Binding-site contacts:
Ligand atom C1 contacts residue TYR254 of chain 1.B at 3.6 Å (hydrophobic).
Ligand atom O6 contacts residue GLN256 of chain 1.B at 4.0 Å.
Ligand atom O2 contacts residue ASP24 of chain 1.B at 3.0 Å.
Ligand atom O1 contacts residue ASP24 of chain 1.B at 3.6 Å.
Ligand atom O3 contacts residue ASP24 of chain 1.B at 4.3 Å.
Ligand atom O1 contacts residue GLU186 of chain 2.A at 4.2 Å.
Ligand atom C3 contacts residue ASP255 of chain 1.B at 3.8 Å.
Ligand atom C5 contacts residue TRP20 of chain 1.B at 4.1 Å (hydrophobic).
Ligand atom C4 contacts residue TRP20 of chain 1.B at 4.3 Å (hydrophobic).
Ligand atom O2 contacts residue TRP20 of chain 1.B at 3.2 Å.
Ligand atom C3 contacts residue TYR254 of chain 1.B at 4.0 Å (hydrophobic).
Ligand atom C1 contacts residue ASP24 of chain 1.B at 4.1 Å.
Ligand atom O1 contacts residue PRO187 of chain 2.A at 3.8 Å.
Ligand atom O4 contacts residue ASP257 of chain 1.B at 4.1 Å.
Ligand atom C1 contacts residue PRO187 of chain 2.A at 3.5 Å (hydrophobic).
Ligand atom O5 contacts residue TYR254 of chain 1.B at 4.0 Å.
Ligand atom C4 contacts residue LYS289 of chain 1.B at 3.9 Å.
Ligand atom O6 contacts residue LYS289 of chain 1.B at 4.1 Å.
Ligand atom O5 contacts residue TRP20 of chain 1.B at 4.2 Å.
Ligand atom C6 contacts residue GLN256 of chain 1.B at 3.6 Å.
Ligand atom C4 contacts residue ASP255 of chain 1.B at 3.8 Å.
Ligand atom O4 contacts residue LYS289 of chain 1.B at 3.7 Å.
Ligand atom C5 contacts residue ASP255 of chain 1.B at 4.3 Å.
Ligand atom O4 contacts residue ASP255 of chain 1.B at 2.8 Å (salt-bridge).
Ligand atom O6 contacts residue PRO291 of chain 1.B at 3.7 Å.
Ligand atom C4 contacts residue GLN256 of chain 1.B at 4.1 Å.
Ligand atom O3 contacts residue PRO25 of chain 1.B at 4.4 Å.
Ligand atom O3 contacts residue ASP255 of chain 1.B at 4.4 Å.
Ligand atom C6 contacts residue LYS289 of chain 1.B at 3.6 Å.
Ligand atom O4 contacts residue GLN256 of chain 1.B at 3.4 Å (h-bond).
Ligand atom C2 contacts residue TYR254 of chain 1.B at 4.0 Å (hydrophobic).
Ligand atom C6 contacts residue TRP20 of chain 1.B at 3.4 Å (hydrophobic).
Ligand atom C2 contacts residue TRP20 of chain 1.B at 4.4 Å (hydrophobic).
Ligand atom O1 contacts residue TYR254 of chain 1.B at 4.3 Å.
Ligand atom O6 contacts residue ARG292 of chain 1.B at 4.4 Å.
Ligand atom C5 contacts residue GLN256 of chain 1.B at 3.4 Å.
Ligand atom O6 contacts residue TRP20 of chain 1.B at 3.6 Å.
Ligand atom O3 contacts residue PRO25 of chain 2.A at 3.7 Å.
Ligand atom C2 contacts residue ASP24 of chain 1.B at 4.0 Å.
Ligand atom O1 contacts residue PRO25 of chain 1.B at 3.3 Å.

A protein and the small-molecule ligand that binds it are described below.
Small molecule (SMILES): OC[C@H]1O[C@](O)(CO)[C@@H](O)[C@@H]1O

Sequence of chain 1.B:
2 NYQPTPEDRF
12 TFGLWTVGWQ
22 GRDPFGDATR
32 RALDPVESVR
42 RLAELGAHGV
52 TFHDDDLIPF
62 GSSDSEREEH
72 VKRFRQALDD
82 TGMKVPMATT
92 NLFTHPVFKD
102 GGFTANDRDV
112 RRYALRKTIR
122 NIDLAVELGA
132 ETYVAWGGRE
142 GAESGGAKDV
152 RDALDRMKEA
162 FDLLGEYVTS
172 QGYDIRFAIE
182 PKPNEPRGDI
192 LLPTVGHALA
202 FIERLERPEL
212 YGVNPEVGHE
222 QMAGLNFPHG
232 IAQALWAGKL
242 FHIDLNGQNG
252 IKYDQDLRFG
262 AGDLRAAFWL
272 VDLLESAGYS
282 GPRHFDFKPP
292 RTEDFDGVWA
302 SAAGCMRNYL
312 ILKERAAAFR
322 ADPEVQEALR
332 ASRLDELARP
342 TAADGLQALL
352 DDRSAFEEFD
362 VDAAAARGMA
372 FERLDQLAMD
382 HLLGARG

Sequence of chain 2.A:
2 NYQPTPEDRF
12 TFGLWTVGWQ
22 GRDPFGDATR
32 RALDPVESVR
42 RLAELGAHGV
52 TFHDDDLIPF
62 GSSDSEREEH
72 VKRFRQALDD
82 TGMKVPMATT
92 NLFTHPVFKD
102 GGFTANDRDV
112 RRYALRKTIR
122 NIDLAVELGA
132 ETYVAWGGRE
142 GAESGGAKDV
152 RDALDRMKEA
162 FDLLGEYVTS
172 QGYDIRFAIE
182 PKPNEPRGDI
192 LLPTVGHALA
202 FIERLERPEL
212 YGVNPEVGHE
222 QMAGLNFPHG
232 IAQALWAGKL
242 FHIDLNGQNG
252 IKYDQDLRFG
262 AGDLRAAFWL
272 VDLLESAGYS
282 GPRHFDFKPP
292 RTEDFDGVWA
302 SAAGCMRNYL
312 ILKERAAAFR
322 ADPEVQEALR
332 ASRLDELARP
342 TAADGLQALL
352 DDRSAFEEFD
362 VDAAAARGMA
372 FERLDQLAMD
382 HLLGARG